The protein below binds the small molecule below.
Small molecule (SMILES): OC[C@H]1NC(=NO)[C@H](O)[C@@H](O)[C@H]1O

Binding-site contacts:
Ligand atom C6 contacts residue PHE441 of chain 2.B at 3.4 Å (hydrophobic).
Ligand atom C1 contacts residue GLU387 of chain 2.B at 3.1 Å.
Ligand atom C3 contacts residue GLU387 of chain 2.B at 3.6 Å.
Ligand atom O6 contacts residue PHE441 of chain 2.B at 3.4 Å.
Ligand atom N1 contacts residue GLU206 of chain 2.B at 2.7 Å (salt-bridge).
Ligand atom O6 contacts residue TRP361 of chain 2.B at 3.4 Å.
Ligand atom C6 contacts residue TYR322 of chain 2.B at 3.7 Å (hydrophobic).
Ligand atom O6 contacts residue GLU432 of chain 2.B at 2.6 Å (salt-bridge).
Ligand atom C4 contacts residue GLU432 of chain 2.B at 3.4 Å.
Ligand atom O4 contacts residue GLU432 of chain 2.B at 2.7 Å (salt-bridge).
Ligand atom O2 contacts residue ASN205 of chain 2.B at 3.1 Å (h-bond).
Ligand atom C2 contacts residue TRP151 of chain 2.B at 3.8 Å (hydrophobic).
Ligand atom O3 contacts residue TRP433 of chain 2.B at 3.2 Å (h-bond).
Ligand atom N5 contacts residue TYR322 of chain 2.B at 3.2 Å (h-bond).
Ligand atom C2 contacts residue GLU387 of chain 2.B at 3.4 Å.
Ligand atom C5 contacts residue TYR322 of chain 2.B at 3.4 Å (hydrophobic).
Ligand atom O2 contacts residue GLU387 of chain 2.B at 2.7 Å (salt-bridge).
Ligand atom C1 contacts residue GLU206 of chain 2.B at 3.8 Å.
Ligand atom O7 contacts residue GLU206 of chain 2.B at 3.4 Å (salt-bridge).
Ligand atom C5 contacts residue GLU387 of chain 2.B at 3.6 Å.
Ligand atom O7 contacts residue TYR322 of chain 2.B at 3.4 Å.
Ligand atom C3 contacts residue HIS150 of chain 2.B at 3.7 Å.
Ligand atom N1 contacts residue TYR322 of chain 2.B at 3.9 Å.
Ligand atom C3 contacts residue TRP425 of chain 2.B at 3.6 Å (hydrophobic).
Ligand atom C3 contacts residue GLN18 of chain 2.B at 3.5 Å.
Ligand atom O3 contacts residue TRP425 of chain 2.B at 3.6 Å.
Ligand atom C4 contacts residue TRP433 of chain 2.B at 3.9 Å (hydrophobic).
Ligand atom C5 contacts residue TRP425 of chain 2.B at 3.5 Å (hydrophobic).
Ligand atom C6 contacts residue TRP425 of chain 2.B at 3.5 Å (hydrophobic).
Ligand atom O2 contacts residue HIS150 of chain 2.B at 3.5 Å (h-bond).
Ligand atom C2 contacts residue GLU206 of chain 2.B at 3.9 Å.
Ligand atom O4 contacts residue TRP433 of chain 2.B at 3.2 Å (h-bond).
Ligand atom O3 contacts residue HIS150 of chain 2.B at 2.7 Å (h-bond).
Ligand atom C6 contacts residue GLU432 of chain 2.B at 3.3 Å.
Ligand atom O3 contacts residue GLN18 of chain 2.B at 2.5 Å (h-bond).
Ligand atom N1 contacts residue GLU387 of chain 2.B at 3.5 Å (salt-bridge).
Ligand atom O2 contacts residue GLU206 of chain 2.B at 3.5 Å (salt-bridge).
Ligand atom C4 contacts residue TRP425 of chain 2.B at 3.6 Å (hydrophobic).
Ligand atom N5 contacts residue GLU387 of chain 2.B at 3.2 Å (salt-bridge).
Ligand atom C4 contacts residue GLN18 of chain 2.B at 3.7 Å.

Sequence of chain 2.B:
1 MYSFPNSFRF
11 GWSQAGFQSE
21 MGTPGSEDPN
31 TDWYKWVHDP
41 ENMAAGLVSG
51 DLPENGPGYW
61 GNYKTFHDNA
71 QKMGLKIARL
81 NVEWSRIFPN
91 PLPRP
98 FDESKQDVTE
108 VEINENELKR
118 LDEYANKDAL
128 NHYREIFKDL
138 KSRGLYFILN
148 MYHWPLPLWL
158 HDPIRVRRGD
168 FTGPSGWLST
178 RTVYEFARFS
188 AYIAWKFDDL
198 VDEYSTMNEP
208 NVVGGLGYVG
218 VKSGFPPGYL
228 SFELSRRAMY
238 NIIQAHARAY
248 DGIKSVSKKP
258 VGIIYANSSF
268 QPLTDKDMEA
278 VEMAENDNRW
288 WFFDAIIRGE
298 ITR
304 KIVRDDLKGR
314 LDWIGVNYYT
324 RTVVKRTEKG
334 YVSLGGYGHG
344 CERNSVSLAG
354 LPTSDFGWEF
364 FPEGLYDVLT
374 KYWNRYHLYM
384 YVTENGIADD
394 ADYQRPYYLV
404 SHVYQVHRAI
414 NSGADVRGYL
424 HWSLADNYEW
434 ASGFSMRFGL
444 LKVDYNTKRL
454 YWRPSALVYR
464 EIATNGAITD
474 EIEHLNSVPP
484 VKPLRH